A protein and the small-molecule ligand that binds it are described below.
Small molecule (SMILES): OC[C@H]1O[C@H](O)[C@@H](O)[C@@H](O)[C@@H]1O

Sequence of chain 1.B:
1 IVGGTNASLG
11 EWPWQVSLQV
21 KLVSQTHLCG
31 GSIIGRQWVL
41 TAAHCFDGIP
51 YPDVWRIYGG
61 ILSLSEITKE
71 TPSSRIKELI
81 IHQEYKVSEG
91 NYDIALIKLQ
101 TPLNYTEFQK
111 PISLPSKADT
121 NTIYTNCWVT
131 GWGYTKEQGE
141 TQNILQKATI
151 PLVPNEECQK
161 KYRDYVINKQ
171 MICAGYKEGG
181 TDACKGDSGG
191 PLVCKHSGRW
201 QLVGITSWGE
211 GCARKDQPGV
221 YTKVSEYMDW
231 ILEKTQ

Binding-site contacts:
Ligand atom O2 contacts residue ASN6 of chain 1.B at 3.7 Å.
Ligand atom C1 contacts residue ASN6 of chain 1.B at 1.8 Å.
Ligand atom C3 contacts residue ASN6 of chain 1.B at 4.2 Å.
Ligand atom C5 contacts residue ASN6 of chain 1.B at 3.9 Å.
Ligand atom O6 contacts residue SER8 of chain 1.B at 4.4 Å.
Ligand atom O6 contacts residue ASN6 of chain 1.B at 3.4 Å (h-bond).
Ligand atom O5 contacts residue ASN6 of chain 1.B at 2.7 Å (h-bond).
Ligand atom C2 contacts residue ASN6 of chain 1.B at 3.1 Å.